This protein binds this small molecule.
Small molecule (SMILES): [NH3+][Pt]1([NH3+])OC(=O)C2(CCC2)C(=O)O1

Binding-site contacts:
Ligand atom PT1 contacts residue HIS15 of chain 1.A at 2.1 Å.
Ligand atom O1 contacts residue HIS15 of chain 1.A at 4.1 Å.
Ligand atom O1 contacts residue LYS96 of chain 1.A at 4.2 Å.
Ligand atom C1 contacts residue LYS96 of chain 1.A at 3.3 Å.

Sequence of chain 1.A:
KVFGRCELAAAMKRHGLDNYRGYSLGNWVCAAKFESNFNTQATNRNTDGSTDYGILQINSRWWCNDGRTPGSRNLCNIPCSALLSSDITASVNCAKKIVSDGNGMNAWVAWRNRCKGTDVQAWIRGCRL